Binding-site contacts:
Ligand atom C3 contacts residue ASN20 of chain 1.D at 3.8 Å.
Ligand atom N2 contacts residue ASN20 of chain 1.D at 2.9 Å (h-bond).
Ligand atom C7 contacts residue ASN20 of chain 1.D at 3.6 Å.
Ligand atom C1 contacts residue ASN20 of chain 1.D at 1.4 Å.
Ligand atom N2 contacts residue GLU23 of chain 1.D at 4.4 Å.
Ligand atom C5 contacts residue GLU23 of chain 1.D at 3.8 Å.
Ligand atom C2 contacts residue ASN20 of chain 1.D at 2.5 Å.
Ligand atom C5 contacts residue ASN20 of chain 1.D at 3.7 Å.
Ligand atom C1 contacts residue GLU23 of chain 1.D at 3.3 Å.
Ligand atom O7 contacts residue ASN20 of chain 1.D at 3.8 Å.
Ligand atom O5 contacts residue GLU23 of chain 1.D at 2.9 Å (salt-bridge).
Ligand atom C3 contacts residue GLU23 of chain 1.D at 4.1 Å.
Ligand atom O7 contacts residue GLU23 of chain 1.D at 3.8 Å.
Ligand atom C4 contacts residue ASN20 of chain 1.D at 4.2 Å.
Ligand atom O5 contacts residue ASN20 of chain 1.D at 2.4 Å (h-bond).
Ligand atom C4 contacts residue GLU23 of chain 1.D at 3.8 Å.
Ligand atom C6 contacts residue GLU23 of chain 1.D at 4.2 Å.
Ligand atom C7 contacts residue GLU23 of chain 1.D at 4.4 Å.
Ligand atom C2 contacts residue GLU23 of chain 1.D at 3.3 Å.

A small-molecule ligand and the protein it binds are described below.
Small molecule (SMILES): CC(=O)N[C@H]1[C@H](O[C@H]2[C@H](O)[C@@H](NC(C)=O)CO[C@@H]2CO)O[C@H](CO)[C@@H](O[C@@H]2O[C@H](CO[C@@H]3O[C@H](CO)[C@@H](O)[C@H](O)[C@@H]3O)[C@@H](O)[C@H](O)[C@@H]2O)[C@@H]1O

Sequence of chain 1.D:
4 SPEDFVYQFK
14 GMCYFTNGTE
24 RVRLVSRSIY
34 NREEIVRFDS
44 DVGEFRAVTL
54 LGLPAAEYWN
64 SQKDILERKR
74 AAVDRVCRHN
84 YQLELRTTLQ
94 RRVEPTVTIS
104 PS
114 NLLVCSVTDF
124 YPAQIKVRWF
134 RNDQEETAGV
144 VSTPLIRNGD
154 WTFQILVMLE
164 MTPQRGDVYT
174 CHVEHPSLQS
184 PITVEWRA